Binding-site contacts:
Ligand atom C6 contacts residue NAP1 of chain 1.L at 3.3 Å.
Ligand atom C14 contacts residue ALA121 of chain 1.B at 3.6 Å (hydrophobic).
Ligand atom C21 contacts residue VAL180 of chain 1.B at 3.7 Å (hydrophobic).
Ligand atom C2 contacts residue NAP1 of chain 1.L at 3.3 Å.
Ligand atom C12 contacts residue MET186 of chain 1.B at 3.6 Å (hydrophobic).
Ligand atom C1 contacts residue NAP1 of chain 1.L at 3.4 Å.
Ligand atom C4 contacts residue ALA224 of chain 1.B at 3.7 Å (hydrophobic).
Ligand atom C9 contacts residue VAL227 of chain 1.B at 3.7 Å (hydrophobic).
Ligand atom C11 contacts residue MET186 of chain 1.B at 3.3 Å (hydrophobic).
Ligand atom C20 contacts residue VAL227 of chain 1.B at 3.7 Å (hydrophobic).
Ligand atom C5 contacts residue NAP1 of chain 1.L at 3.4 Å.
Ligand atom C16 contacts residue NAP1 of chain 1.L at 3.3 Å.
Ligand atom C10 contacts residue LEU128 of chain 1.B at 3.9 Å (hydrophobic).
Ligand atom C12 contacts residue PHE122 of chain 1.B at 3.9 Å (hydrophobic).
Ligand atom C12 contacts residue SER223 of chain 1.B at 4.0 Å.
Ligand atom O17 contacts residue NAP1 of chain 1.L at 2.5 Å (h-bond).
Ligand atom C12 contacts residue ALA121 of chain 1.B at 3.6 Å (hydrophobic).
Ligand atom C19 contacts residue ILE233 of chain 1.B at 3.6 Å (hydrophobic).
Ligand atom O17 contacts residue TYR183 of chain 1.B at 2.7 Å (h-bond).
Ligand atom C4 contacts residue NAP1 of chain 1.L at 3.5 Å.
Ligand atom C14 contacts residue NAP1 of chain 1.L at 3.6 Å.
Ligand atom C3 contacts residue NAP1 of chain 1.L at 3.2 Å.
Ligand atom C16 contacts residue TYR173 of chain 1.B at 4.0 Å (hydrophobic).
Ligand atom C21 contacts residue GLY228 of chain 1.B at 3.9 Å.
Ligand atom C17 contacts residue TYR173 of chain 1.B at 3.7 Å (hydrophobic).
Ligand atom O7 contacts residue SER223 of chain 1.B at 3.9 Å.
Ligand atom C3 contacts residue ALA224 of chain 1.B at 3.8 Å (hydrophobic).
Ligand atom C14 contacts residue SER223 of chain 1.B at 3.3 Å.
Ligand atom O7 contacts residue NAP1 of chain 1.L at 3.3 Å.
Ligand atom C21 contacts residue GLN181 of chain 1.B at 3.2 Å.
Ligand atom C19 contacts residue TYR173 of chain 1.B at 3.8 Å (hydrophobic).
Ligand atom C11 contacts residue ALA123 of chain 1.B at 3.7 Å (hydrophobic).
Ligand atom C1 contacts residue TYR183 of chain 1.B at 3.3 Å (hydrophobic).
Ligand atom C8 contacts residue SER223 of chain 1.B at 3.8 Å.
Ligand atom O17 contacts residue LYS190 of chain 1.B at 3.9 Å.
Ligand atom C13 contacts residue SER223 of chain 1.B at 3.4 Å.
Ligand atom C6 contacts residue TYR183 of chain 1.B at 3.6 Å (hydrophobic).
Ligand atom C18 contacts residue PHE230 of chain 1.B at 3.5 Å (hydrophobic).
Ligand atom C8 contacts residue NAP1 of chain 1.L at 3.9 Å.
Ligand atom C10 contacts residue MET186 of chain 1.B at 3.6 Å (hydrophobic).

This small molecule binds to this protein.
Small molecule (SMILES): CCCCCCc1ccc(Oc2ccccc2C)c(O)c1

Sequence of chain 1.B:
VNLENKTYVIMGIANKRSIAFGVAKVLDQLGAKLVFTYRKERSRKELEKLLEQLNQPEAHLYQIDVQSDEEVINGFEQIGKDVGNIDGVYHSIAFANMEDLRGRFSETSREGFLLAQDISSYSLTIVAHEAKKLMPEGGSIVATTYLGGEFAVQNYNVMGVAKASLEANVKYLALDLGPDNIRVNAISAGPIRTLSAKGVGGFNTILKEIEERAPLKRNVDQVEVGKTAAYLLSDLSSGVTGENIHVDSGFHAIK